Sequence of chain 1.A:
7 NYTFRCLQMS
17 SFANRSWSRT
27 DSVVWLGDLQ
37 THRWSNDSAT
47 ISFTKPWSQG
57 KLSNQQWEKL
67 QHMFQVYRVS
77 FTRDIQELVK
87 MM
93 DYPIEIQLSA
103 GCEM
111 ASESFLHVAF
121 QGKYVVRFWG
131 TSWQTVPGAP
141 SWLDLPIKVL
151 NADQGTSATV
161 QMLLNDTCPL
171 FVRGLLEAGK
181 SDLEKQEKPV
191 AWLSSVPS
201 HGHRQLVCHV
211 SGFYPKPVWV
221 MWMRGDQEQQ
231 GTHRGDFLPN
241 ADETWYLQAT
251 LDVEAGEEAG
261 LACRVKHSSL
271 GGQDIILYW

A small-molecule ligand and the protein it binds are described below.
Small molecule (SMILES): CC(=O)N[C@@H]1[C@@H](O)[C@H](O)[C@@H](CO)O[C@H]1O

Binding-site contacts:
Ligand atom C8 contacts residue SER24 of chain 1.A at 3.7 Å.
Ligand atom N2 contacts residue SER24 of chain 1.A at 2.9 Å (h-bond).
Ligand atom C7 contacts residue SER24 of chain 1.A at 3.8 Å.
Ligand atom C7 contacts residue ASN42 of chain 1.A at 3.6 Å.
Ligand atom C3 contacts residue ASN42 of chain 1.A at 3.8 Å.
Ligand atom N2 contacts residue ARG25 of chain 1.A at 4.1 Å.
Ligand atom O7 contacts residue ASN42 of chain 1.A at 3.8 Å.
Ligand atom C1 contacts residue SER24 of chain 1.A at 3.9 Å.
Ligand atom C3 contacts residue SER24 of chain 1.A at 4.1 Å.
Ligand atom C1 contacts residue ASN42 of chain 1.A at 1.4 Å.
Ligand atom C2 contacts residue ASN42 of chain 1.A at 2.5 Å.
Ligand atom C2 contacts residue SER24 of chain 1.A at 3.8 Å.
Ligand atom C8 contacts residue TRP23 of chain 1.A at 3.3 Å (hydrophobic).
Ligand atom O5 contacts residue ASN42 of chain 1.A at 2.3 Å (h-bond).
Ligand atom C7 contacts residue ARG25 of chain 1.A at 4.4 Å.
Ligand atom C4 contacts residue ASN42 of chain 1.A at 4.2 Å.
Ligand atom O7 contacts residue ASP43 of chain 1.A at 4.5 Å.
Ligand atom C8 contacts residue ARG25 of chain 1.A at 4.1 Å.
Ligand atom N2 contacts residue ASN42 of chain 1.A at 3.0 Å (h-bond).
Ligand atom C5 contacts residue ASN42 of chain 1.A at 3.6 Å.